Binding-site contacts:
Ligand atom O6 contacts residue ARG167 of chain 1.A at 4.2 Å.
Ligand atom C5 contacts residue NAG1 of chain 1.F at 3.3 Å.
Ligand atom C5 contacts residue TRP161 of chain 1.A at 4.2 Å (hydrophobic).
Ligand atom O6 contacts residue LYS137 of chain 1.D at 3.5 Å.
Ligand atom C4 contacts residue SER138 of chain 1.A at 3.6 Å.
Ligand atom O3 contacts residue ASP158 of chain 1.A at 2.9 Å (salt-bridge).
Ligand atom O4 contacts residue ASN139 of chain 1.A at 3.5 Å (h-bond).
Ligand atom O6 contacts residue SER138 of chain 1.A at 3.0 Å (h-bond).
Ligand atom O6 contacts residue VAL141 of chain 1.A at 3.3 Å.
Ligand atom O4 contacts residue ASP158 of chain 1.A at 3.2 Å (salt-bridge).
Ligand atom O7 contacts residue VAL131 of chain 1.D at 3.9 Å.
Ligand atom C4 contacts residue ASP158 of chain 1.A at 4.0 Å.
Ligand atom C3 contacts residue ASN139 of chain 1.A at 3.7 Å.
Ligand atom O2 contacts residue TRP161 of chain 1.A at 3.1 Å.
Ligand atom O4 contacts residue SER138 of chain 1.A at 3.3 Å (h-bond).
Ligand atom C6 contacts residue TRP161 of chain 1.A at 3.6 Å (hydrophobic).
Ligand atom C1 contacts residue ASN137 of chain 1.C at 1.4 Å.
Ligand atom O3 contacts residue ASN139 of chain 1.A at 2.5 Å (h-bond).
Ligand atom C8 contacts residue ASN137 of chain 1.C at 3.8 Å.
Ligand atom C3 contacts residue ASN137 of chain 1.C at 3.8 Å.
Ligand atom N2 contacts residue ASN137 of chain 1.C at 2.9 Å (h-bond).
Ligand atom C6 contacts residue SER138 of chain 1.A at 3.4 Å.
Ligand atom O6 contacts residue NAG1 of chain 1.F at 3.4 Å (h-bond).
Ligand atom O3 contacts residue LYS137 of chain 1.D at 4.2 Å.
Ligand atom C4 contacts residue ASN139 of chain 1.A at 3.7 Å.
Ligand atom C7 contacts residue ASN137 of chain 1.C at 3.5 Å.
Ligand atom O2 contacts residue ASN139 of chain 1.A at 3.8 Å.
Ligand atom O4 contacts residue GLY142 of chain 1.A at 3.1 Å (h-bond).
Ligand atom C5 contacts residue SER138 of chain 1.A at 4.1 Å.
Ligand atom C5 contacts residue ASN137 of chain 1.C at 3.7 Å.
Ligand atom O4 contacts residue TRP161 of chain 1.A at 3.8 Å.
Ligand atom O6 contacts residue GLY133 of chain 1.D at 4.2 Å.
Ligand atom C4 contacts residue ASN137 of chain 1.C at 4.2 Å.
Ligand atom C3 contacts residue ASP158 of chain 1.A at 3.3 Å.
Ligand atom O5 contacts residue NAG1 of chain 1.F at 3.5 Å (h-bond).
Ligand atom O3 contacts residue LYS156 of chain 1.A at 4.2 Å.
Ligand atom C2 contacts residue ASN137 of chain 1.C at 2.4 Å.
Ligand atom O5 contacts residue ASN137 of chain 1.C at 2.4 Å (h-bond).
Ligand atom C6 contacts residue NAG1 of chain 1.F at 3.8 Å.
Ligand atom O4 contacts residue VAL141 of chain 1.A at 3.3 Å.

Sequence of chain 1.D:
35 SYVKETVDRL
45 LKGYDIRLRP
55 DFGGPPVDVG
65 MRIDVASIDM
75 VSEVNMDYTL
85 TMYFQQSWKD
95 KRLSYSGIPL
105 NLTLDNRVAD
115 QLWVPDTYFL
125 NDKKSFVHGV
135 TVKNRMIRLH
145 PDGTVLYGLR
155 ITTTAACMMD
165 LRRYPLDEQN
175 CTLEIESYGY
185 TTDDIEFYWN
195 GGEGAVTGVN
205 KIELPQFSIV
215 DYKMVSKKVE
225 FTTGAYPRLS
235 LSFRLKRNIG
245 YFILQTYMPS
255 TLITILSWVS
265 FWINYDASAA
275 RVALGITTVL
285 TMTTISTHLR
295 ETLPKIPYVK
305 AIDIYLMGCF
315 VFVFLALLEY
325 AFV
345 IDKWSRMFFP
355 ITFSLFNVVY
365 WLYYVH

Sequence of chain 1.A:
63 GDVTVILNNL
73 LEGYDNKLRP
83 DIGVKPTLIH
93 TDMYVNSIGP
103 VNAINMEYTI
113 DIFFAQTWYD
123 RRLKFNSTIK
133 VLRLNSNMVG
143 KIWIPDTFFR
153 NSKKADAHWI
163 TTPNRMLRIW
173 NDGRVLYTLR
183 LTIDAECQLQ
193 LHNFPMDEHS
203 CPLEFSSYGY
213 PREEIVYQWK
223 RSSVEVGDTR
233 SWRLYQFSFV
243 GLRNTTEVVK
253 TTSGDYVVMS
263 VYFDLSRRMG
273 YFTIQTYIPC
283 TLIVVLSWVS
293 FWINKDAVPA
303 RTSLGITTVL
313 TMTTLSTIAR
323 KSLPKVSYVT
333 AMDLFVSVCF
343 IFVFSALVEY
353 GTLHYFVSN

Sequence of chain 1.C:
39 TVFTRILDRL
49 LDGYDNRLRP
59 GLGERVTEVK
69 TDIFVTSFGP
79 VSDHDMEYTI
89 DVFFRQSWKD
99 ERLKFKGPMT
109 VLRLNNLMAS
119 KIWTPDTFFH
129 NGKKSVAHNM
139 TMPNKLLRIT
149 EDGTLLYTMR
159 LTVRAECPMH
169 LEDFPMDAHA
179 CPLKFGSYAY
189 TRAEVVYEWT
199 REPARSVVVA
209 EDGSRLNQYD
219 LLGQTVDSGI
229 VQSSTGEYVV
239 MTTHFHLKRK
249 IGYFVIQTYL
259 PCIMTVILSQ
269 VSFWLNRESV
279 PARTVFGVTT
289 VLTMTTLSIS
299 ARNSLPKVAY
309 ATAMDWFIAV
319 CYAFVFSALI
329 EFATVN

This protein binds this small molecule.
Small molecule (SMILES): CC(=O)N[C@H]1[C@H](O[C@H]2[C@H](O)[C@@H](NC(C)=O)CO[C@@H]2CO)O[C@H](CO)[C@@H](O[C@@H]2O[C@H](CO[C@H]3O[C@H](CO)[C@@H](O)[C@H](O[C@H]4O[C@H](CO)[C@@H](O)[C@H](O)[C@@H]4O)[C@@H]3O)[C@@H](O)[C@H](O[C@H]3O[C@H](CO)[C@@H](O)[C@H](O)[C@@H]3O[C@H]3O[C@H](CO)[C@@H](O)[C@H](O)[C@@H]3O)[C@@H]2O)[C@@H]1O